Sequence of chain 1.A:
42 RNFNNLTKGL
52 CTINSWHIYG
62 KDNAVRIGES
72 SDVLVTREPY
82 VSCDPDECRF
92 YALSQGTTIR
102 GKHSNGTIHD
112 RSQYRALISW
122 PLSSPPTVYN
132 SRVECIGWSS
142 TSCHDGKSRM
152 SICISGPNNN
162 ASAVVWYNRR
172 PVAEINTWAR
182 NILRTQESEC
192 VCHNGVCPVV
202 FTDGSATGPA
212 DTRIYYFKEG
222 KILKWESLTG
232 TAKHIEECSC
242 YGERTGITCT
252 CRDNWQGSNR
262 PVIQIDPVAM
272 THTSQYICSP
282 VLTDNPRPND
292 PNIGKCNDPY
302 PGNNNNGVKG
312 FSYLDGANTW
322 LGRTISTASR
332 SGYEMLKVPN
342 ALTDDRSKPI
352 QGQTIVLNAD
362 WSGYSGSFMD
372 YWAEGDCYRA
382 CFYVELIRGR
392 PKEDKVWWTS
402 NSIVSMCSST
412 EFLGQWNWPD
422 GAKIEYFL

This small molecule binds to this protein.
Small molecule (SMILES): CC(=O)N[C@H]1[C@H](O[C@H]2[C@H](O)[C@@H](NC(C)=O)CO[C@@H]2CO)O[C@H](CO)[C@@H](O)[C@@H]1O

Binding-site contacts:
Ligand atom C5 contacts residue TRP398 of chain 1.A at 4.2 Å (hydrophobic).
Ligand atom O5 contacts residue ASN106 of chain 1.A at 2.4 Å (h-bond).
Ligand atom C8 contacts residue TRP398 of chain 1.A at 3.6 Å (hydrophobic).
Ligand atom O7 contacts residue TRP398 of chain 1.A at 3.9 Å.
Ligand atom C8 contacts residue ASN106 of chain 1.A at 4.4 Å.
Ligand atom C1 contacts residue ASN106 of chain 1.A at 1.4 Å.
Ligand atom O4 contacts residue TRP398 of chain 1.A at 4.3 Å.
Ligand atom C7 contacts residue ASN106 of chain 1.A at 3.3 Å.
Ligand atom C2 contacts residue TRP398 of chain 1.A at 4.4 Å (hydrophobic).
Ligand atom O7 contacts residue ASN106 of chain 1.A at 3.5 Å (h-bond).
Ligand atom C3 contacts residue ASN106 of chain 1.A at 3.6 Å.
Ligand atom C2 contacts residue ASN106 of chain 1.A at 2.4 Å.
Ligand atom C7 contacts residue TRP398 of chain 1.A at 4.2 Å (hydrophobic).
Ligand atom C5 contacts residue ASN106 of chain 1.A at 3.6 Å.
Ligand atom N2 contacts residue TRP398 of chain 1.A at 3.6 Å.
Ligand atom N2 contacts residue ASN106 of chain 1.A at 2.8 Å (h-bond).
Ligand atom C4 contacts residue ASN106 of chain 1.A at 4.2 Å.
Ligand atom C3 contacts residue TRP398 of chain 1.A at 4.0 Å (hydrophobic).
Ligand atom C1 contacts residue TRP398 of chain 1.A at 3.9 Å (hydrophobic).